The small molecule below binds the protein below.
Small molecule (SMILES): CC(=O)N[C@H]1[C@H](O[C@H]2[C@H](O)[C@@H](NC(C)=O)CO[C@@H]2CO)O[C@H](CO)[C@@H](O[C@@H]2O[C@H](CO[C@H]3O[C@H](CO)[C@@H](O)[C@H](O)[C@@H]3O)[C@@H](O)[C@H](O)[C@@H]2O)[C@@H]1O

Binding-site contacts:
Ligand atom C1 contacts residue THR38 of chain 1.C at 3.3 Å.
Ligand atom C1 contacts residue ILE39 of chain 1.C at 4.0 Å (hydrophobic).
Ligand atom O7 contacts residue ASP72 of chain 1.C at 4.2 Å.
Ligand atom C2 contacts residue ASN36 of chain 1.C at 2.5 Å.
Ligand atom C4 contacts residue ASN36 of chain 1.C at 4.2 Å.
Ligand atom O5 contacts residue ASN36 of chain 1.C at 2.3 Å (h-bond).
Ligand atom O5 contacts residue ILE39 of chain 1.C at 3.2 Å.
Ligand atom O7 contacts residue ASN36 of chain 1.C at 3.2 Å (h-bond).
Ligand atom O6 contacts residue GLY73 of chain 1.C at 4.4 Å.
Ligand atom C6 contacts residue ILE39 of chain 1.C at 4.1 Å (hydrophobic).
Ligand atom N2 contacts residue ASN36 of chain 1.C at 2.9 Å (h-bond).
Ligand atom C6 contacts residue HIS74 of chain 1.C at 3.7 Å.
Ligand atom O6 contacts residue ILE39 of chain 1.C at 3.9 Å.
Ligand atom C7 contacts residue ASP72 of chain 1.C at 4.5 Å.
Ligand atom C8 contacts residue ASN36 of chain 1.C at 4.3 Å.
Ligand atom C5 contacts residue THR38 of chain 1.C at 3.4 Å.
Ligand atom O7 contacts residue GLY73 of chain 1.C at 3.9 Å.
Ligand atom C1 contacts residue ASN36 of chain 1.C at 1.4 Å.
Ligand atom C7 contacts residue ASN36 of chain 1.C at 3.2 Å.
Ligand atom O5 contacts residue THR38 of chain 1.C at 3.1 Å (h-bond).
Ligand atom C8 contacts residue ASP72 of chain 1.C at 3.8 Å.
Ligand atom C3 contacts residue ASN36 of chain 1.C at 3.7 Å.
Ligand atom C5 contacts residue ASN36 of chain 1.C at 3.6 Å.
Ligand atom C6 contacts residue THR38 of chain 1.C at 4.1 Å.
Ligand atom C5 contacts residue ILE39 of chain 1.C at 4.3 Å (hydrophobic).
Ligand atom O6 contacts residue HIS74 of chain 1.C at 3.1 Å (h-bond).

Sequence of chain 1.C:
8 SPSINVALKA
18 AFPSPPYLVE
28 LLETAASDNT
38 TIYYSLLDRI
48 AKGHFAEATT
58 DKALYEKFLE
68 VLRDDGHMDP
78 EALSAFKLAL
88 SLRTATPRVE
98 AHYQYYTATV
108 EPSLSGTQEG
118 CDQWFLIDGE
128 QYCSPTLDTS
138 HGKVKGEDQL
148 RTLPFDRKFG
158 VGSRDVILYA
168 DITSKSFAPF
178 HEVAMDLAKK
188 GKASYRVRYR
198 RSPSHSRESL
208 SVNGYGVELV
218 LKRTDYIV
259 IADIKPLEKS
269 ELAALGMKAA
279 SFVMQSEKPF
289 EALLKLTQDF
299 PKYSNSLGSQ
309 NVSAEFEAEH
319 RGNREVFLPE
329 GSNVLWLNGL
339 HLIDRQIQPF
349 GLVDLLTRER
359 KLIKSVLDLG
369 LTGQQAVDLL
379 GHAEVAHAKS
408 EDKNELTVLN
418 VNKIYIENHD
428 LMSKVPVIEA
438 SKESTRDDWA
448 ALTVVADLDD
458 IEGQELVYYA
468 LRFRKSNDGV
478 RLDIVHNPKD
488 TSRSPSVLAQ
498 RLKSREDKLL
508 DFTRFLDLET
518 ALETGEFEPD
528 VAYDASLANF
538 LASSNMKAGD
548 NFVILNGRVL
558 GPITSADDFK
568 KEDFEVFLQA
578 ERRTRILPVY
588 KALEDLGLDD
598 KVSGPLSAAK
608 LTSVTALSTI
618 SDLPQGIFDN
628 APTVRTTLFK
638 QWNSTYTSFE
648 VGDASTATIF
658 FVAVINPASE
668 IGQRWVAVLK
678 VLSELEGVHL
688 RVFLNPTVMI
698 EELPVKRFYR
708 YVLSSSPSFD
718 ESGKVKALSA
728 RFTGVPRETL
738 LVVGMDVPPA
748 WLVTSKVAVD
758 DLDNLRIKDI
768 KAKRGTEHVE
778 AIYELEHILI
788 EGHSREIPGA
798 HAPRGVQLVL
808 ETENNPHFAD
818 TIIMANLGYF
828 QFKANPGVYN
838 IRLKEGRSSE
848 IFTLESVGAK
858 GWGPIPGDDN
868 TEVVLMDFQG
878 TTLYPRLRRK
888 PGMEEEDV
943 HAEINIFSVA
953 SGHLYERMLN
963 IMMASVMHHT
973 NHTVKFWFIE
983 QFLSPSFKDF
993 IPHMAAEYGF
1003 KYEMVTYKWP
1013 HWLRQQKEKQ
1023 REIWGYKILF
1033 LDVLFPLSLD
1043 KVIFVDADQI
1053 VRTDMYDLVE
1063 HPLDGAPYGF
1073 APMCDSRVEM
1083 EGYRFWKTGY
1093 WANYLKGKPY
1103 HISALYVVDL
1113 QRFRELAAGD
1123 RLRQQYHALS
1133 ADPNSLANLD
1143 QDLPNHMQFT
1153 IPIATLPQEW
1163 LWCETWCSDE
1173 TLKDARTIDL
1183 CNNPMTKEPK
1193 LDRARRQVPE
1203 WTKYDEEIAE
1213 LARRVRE